The small molecule below binds the protein below.
Small molecule (SMILES): CNC(=O)CN1Cc2ccc(Cl)cc2[C@H](C(=O)Nc2cncc3cc(S(C)(=O)=O)ccc23)C1

Binding-site contacts:
Ligand atom C7 contacts residue HIS163 of chain 1.B at 3.1 Å.
Ligand atom C7 contacts residue GLU166 of chain 1.B at 3.5 Å.
Ligand atom CL contacts residue HIS164 of chain 1.B at 3.7 Å.
Ligand atom O2 contacts residue PHE140 of chain 1.B at 3.9 Å.
Ligand atom C19 contacts residue ARG188 of chain 1.B at 3.6 Å.
Ligand atom N3 contacts residue PHE140 of chain 1.B at 3.9 Å.
Ligand atom N3 contacts residue SER144 of chain 1.B at 3.5 Å (h-bond).
Ligand atom C17 contacts residue MET165 of chain 1.B at 3.6 Å (hydrophobic).
Ligand atom O2 contacts residue LEU141 of chain 1.B at 3.7 Å.
Ligand atom C10 contacts residue PHE140 of chain 1.B at 3.5 Å (hydrophobic).
Ligand atom C18 contacts residue MET165 of chain 1.B at 3.6 Å (hydrophobic).
Ligand atom C13 contacts residue ASN142 of chain 1.B at 3.6 Å.
Ligand atom N3 contacts residue HIS163 of chain 1.B at 2.6 Å (h-bond).
Ligand atom CL contacts residue ASP187 of chain 1.B at 3.6 Å.
Ligand atom C11 contacts residue ASN142 of chain 1.B at 3.8 Å.
Ligand atom N2 contacts residue CYS145 of chain 1.B at 3.8 Å.
Ligand atom C8 contacts residue HIS163 of chain 1.B at 3.7 Å.
Ligand atom C8 contacts residue PHE140 of chain 1.B at 3.7 Å (hydrophobic).
Ligand atom C8 contacts residue GLU166 of chain 1.B at 3.6 Å.
Ligand atom C7 contacts residue MET165 of chain 1.B at 3.7 Å (hydrophobic).
Ligand atom C7 contacts residue CYS145 of chain 1.B at 3.9 Å (hydrophobic).
Ligand atom O1 contacts residue GLU166 of chain 1.B at 3.0 Å (salt-bridge).
Ligand atom CL contacts residue HIS41 of chain 1.B at 3.4 Å.
Ligand atom CL contacts residue MET165 of chain 1.B at 3.8 Å.
Ligand atom C9 contacts residue LEU141 of chain 1.B at 3.8 Å (hydrophobic).
Ligand atom C8 contacts residue LEU141 of chain 1.B at 3.8 Å (hydrophobic).
Ligand atom C12 contacts residue ASN142 of chain 1.B at 3.4 Å.
Ligand atom C10 contacts residue LEU141 of chain 1.B at 3.6 Å (hydrophobic).
Ligand atom C20 contacts residue ARG188 of chain 1.B at 3.9 Å.
Ligand atom C9 contacts residue GLU166 of chain 1.B at 3.7 Å.
Ligand atom C10 contacts residue GLU166 of chain 1.B at 3.5 Å.
Ligand atom O1 contacts residue MET165 of chain 1.B at 3.3 Å.
Ligand atom C15 contacts residue GLU166 of chain 1.B at 3.6 Å.
Ligand atom C8 contacts residue SER144 of chain 1.B at 3.8 Å.
Ligand atom O2 contacts residue SER1 of chain 1.A at 2.9 Å (h-bond).
Ligand atom C contacts residue GLU166 of chain 1.B at 3.9 Å.
Ligand atom C10 contacts residue ASN142 of chain 1.B at 3.8 Å.
Ligand atom N3 contacts residue GLU166 of chain 1.B at 3.8 Å.
Ligand atom C22 contacts residue GLN189 of chain 1.B at 3.5 Å.
Ligand atom C17 contacts residue HIS164 of chain 1.B at 3.4 Å.

Sequence of chain 1.B:
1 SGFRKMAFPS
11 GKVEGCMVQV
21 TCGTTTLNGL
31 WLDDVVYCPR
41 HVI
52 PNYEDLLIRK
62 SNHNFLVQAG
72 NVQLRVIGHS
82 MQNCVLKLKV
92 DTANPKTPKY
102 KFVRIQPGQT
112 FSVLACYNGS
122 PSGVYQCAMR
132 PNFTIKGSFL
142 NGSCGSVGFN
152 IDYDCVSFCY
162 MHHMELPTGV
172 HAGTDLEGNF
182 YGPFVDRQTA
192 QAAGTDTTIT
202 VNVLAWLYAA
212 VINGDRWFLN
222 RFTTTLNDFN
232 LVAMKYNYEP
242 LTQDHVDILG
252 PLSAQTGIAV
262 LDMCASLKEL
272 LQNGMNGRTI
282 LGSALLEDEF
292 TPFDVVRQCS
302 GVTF

Sequence of chain 1.A:
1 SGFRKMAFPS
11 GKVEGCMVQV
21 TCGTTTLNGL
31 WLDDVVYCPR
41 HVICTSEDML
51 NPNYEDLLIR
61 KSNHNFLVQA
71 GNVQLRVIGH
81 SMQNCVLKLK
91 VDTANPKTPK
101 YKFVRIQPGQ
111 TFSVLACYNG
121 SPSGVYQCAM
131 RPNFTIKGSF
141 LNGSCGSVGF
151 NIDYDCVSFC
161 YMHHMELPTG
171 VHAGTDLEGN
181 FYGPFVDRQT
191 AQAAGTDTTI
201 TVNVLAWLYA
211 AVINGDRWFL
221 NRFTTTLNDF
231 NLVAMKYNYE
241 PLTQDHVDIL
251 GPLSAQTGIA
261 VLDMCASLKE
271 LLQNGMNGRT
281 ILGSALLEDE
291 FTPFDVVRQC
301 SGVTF